Binding-site contacts:
Ligand atom N2 contacts residue LEU355 of chain 3.A at 4.1 Å.
Ligand atom C5 contacts residue ASN64 of chain 3.A at 3.7 Å.
Ligand atom C1 contacts residue ASN65 of chain 3.A at 3.6 Å.
Ligand atom O5 contacts residue ASN64 of chain 3.A at 2.4 Å (h-bond).
Ligand atom C3 contacts residue ASN64 of chain 3.A at 3.8 Å.
Ligand atom C6 contacts residue ASN65 of chain 3.A at 3.5 Å.
Ligand atom C1 contacts residue ASN64 of chain 3.A at 1.4 Å.
Ligand atom N2 contacts residue ASN64 of chain 3.A at 2.9 Å (h-bond).
Ligand atom O7 contacts residue ASN64 of chain 3.A at 3.4 Å (h-bond).
Ligand atom C5 contacts residue ASN65 of chain 3.A at 3.6 Å.
Ligand atom C8 contacts residue ASN64 of chain 3.A at 4.5 Å.
Ligand atom C8 contacts residue LEU355 of chain 3.A at 3.7 Å (hydrophobic).
Ligand atom C4 contacts residue ASN64 of chain 3.A at 4.3 Å.
Ligand atom C7 contacts residue ASN64 of chain 3.A at 3.3 Å.
Ligand atom O5 contacts residue ASN65 of chain 3.A at 2.7 Å (h-bond).
Ligand atom C2 contacts residue ASN64 of chain 3.A at 2.5 Å.
Ligand atom C7 contacts residue LEU355 of chain 3.A at 4.2 Å (hydrophobic).
Ligand atom O6 contacts residue ASN65 of chain 3.A at 3.0 Å (h-bond).

Sequence of chain 3.A:
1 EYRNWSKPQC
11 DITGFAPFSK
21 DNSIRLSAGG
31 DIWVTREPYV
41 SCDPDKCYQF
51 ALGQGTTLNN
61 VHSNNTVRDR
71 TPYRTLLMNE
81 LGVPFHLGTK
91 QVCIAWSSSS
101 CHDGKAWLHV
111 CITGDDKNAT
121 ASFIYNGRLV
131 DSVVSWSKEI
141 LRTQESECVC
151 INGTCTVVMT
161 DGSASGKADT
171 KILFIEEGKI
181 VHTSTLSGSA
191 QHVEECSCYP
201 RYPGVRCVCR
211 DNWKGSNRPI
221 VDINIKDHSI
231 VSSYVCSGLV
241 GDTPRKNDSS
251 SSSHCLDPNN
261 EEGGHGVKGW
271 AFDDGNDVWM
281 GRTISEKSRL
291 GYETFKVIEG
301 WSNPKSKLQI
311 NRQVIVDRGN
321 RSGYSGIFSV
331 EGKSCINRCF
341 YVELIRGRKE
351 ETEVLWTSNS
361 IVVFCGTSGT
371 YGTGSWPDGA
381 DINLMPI

This protein binds this small molecule.
Small molecule (SMILES): CC(=O)N[C@H]1[C@H](O[C@H]2[C@H](O)[C@@H](NC(C)=O)CO[C@@H]2CO)O[C@H](CO)[C@@H](O)[C@@H]1O